Sequence of chain 1.A:
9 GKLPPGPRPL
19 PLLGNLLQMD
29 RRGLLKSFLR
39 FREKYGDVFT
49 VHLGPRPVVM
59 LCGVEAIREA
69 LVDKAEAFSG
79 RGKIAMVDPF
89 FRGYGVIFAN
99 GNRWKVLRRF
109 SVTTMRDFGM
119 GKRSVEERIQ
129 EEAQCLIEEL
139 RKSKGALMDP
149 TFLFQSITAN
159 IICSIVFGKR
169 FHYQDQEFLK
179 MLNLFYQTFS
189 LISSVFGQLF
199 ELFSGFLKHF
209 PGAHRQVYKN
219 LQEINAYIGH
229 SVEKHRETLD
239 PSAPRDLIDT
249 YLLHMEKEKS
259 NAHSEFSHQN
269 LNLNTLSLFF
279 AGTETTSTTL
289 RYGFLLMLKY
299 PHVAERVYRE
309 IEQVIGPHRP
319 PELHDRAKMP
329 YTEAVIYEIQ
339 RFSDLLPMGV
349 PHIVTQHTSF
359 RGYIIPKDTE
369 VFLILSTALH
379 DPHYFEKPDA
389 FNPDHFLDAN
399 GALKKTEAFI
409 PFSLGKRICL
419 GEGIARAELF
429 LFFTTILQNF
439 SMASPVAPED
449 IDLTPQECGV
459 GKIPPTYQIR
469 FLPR

Binding-site contacts:
Ligand atom C13 contacts residue GLU175 of chain 1.A at 3.2 Å.
Ligand atom O22 contacts residue GLU175 of chain 1.A at 2.2 Å (salt-bridge).
Ligand atom C1 contacts residue GLU175 of chain 1.A at 3.8 Å.
Ligand atom C1 contacts residue TYR225 of chain 1.A at 3.5 Å (hydrophobic).
Ligand atom C6 contacts residue MET179 of chain 1.A at 3.7 Å (hydrophobic).
Ligand atom O21 contacts residue GLU175 of chain 1.A at 4.0 Å.
Ligand atom C9 contacts residue PHE183 of chain 1.A at 3.7 Å (hydrophobic).
Ligand atom C7 contacts residue MET179 of chain 1.A at 4.0 Å (hydrophobic).
Ligand atom O20 contacts residue HIS228 of chain 1.A at 4.1 Å.
Ligand atom O12 contacts residue TYR225 of chain 1.A at 3.9 Å.
Ligand atom C4 contacts residue TYR225 of chain 1.A at 3.9 Å (hydrophobic).
Ligand atom C7 contacts residue TYR225 of chain 1.A at 3.5 Å (hydrophobic).
Ligand atom C17 contacts residue GLU175 of chain 1.A at 3.4 Å.
Ligand atom C11 contacts residue CYS161 of chain 1.A at 3.9 Å (hydrophobic).
Ligand atom O12 contacts residue GLU175 of chain 1.A at 3.7 Å.
Ligand atom C3 contacts residue PHE176 of chain 1.A at 3.7 Å (hydrophobic).
Ligand atom O20 contacts residue TYR225 of chain 1.A at 3.5 Å.
Ligand atom C18 contacts residue GLU175 of chain 1.A at 3.1 Å.
Ligand atom C5 contacts residue PHE169 of chain 1.A at 3.5 Å (hydrophobic).
Ligand atom C10 contacts residue PHE277 of chain 1.A at 3.2 Å (hydrophobic).
Ligand atom C30 contacts residue ALA224 of chain 1.A at 4.0 Å (hydrophobic).
Ligand atom C2 contacts residue GLU175 of chain 1.A at 3.8 Å.
Ligand atom C9 contacts residue ILE222 of chain 1.A at 4.1 Å (hydrophobic).
Ligand atom C4 contacts residue PHE169 of chain 1.A at 3.9 Å (hydrophobic).
Ligand atom C19 contacts residue TYR225 of chain 1.A at 3.7 Å (hydrophobic).
Ligand atom O14 contacts residue MET179 of chain 1.A at 4.1 Å.
Ligand atom C9 contacts residue PHE277 of chain 1.A at 3.6 Å (hydrophobic).
Ligand atom C19 contacts residue ALA224 of chain 1.A at 4.0 Å (hydrophobic).
Ligand atom C2 contacts residue PHE169 of chain 1.A at 4.1 Å (hydrophobic).
Ligand atom C10 contacts residue CYS161 of chain 1.A at 4.0 Å (hydrophobic).
Ligand atom O14 contacts residue TYR225 of chain 1.A at 3.5 Å.
Ligand atom C3 contacts residue PHE169 of chain 1.A at 3.5 Å (hydrophobic).
Ligand atom C4 contacts residue MET179 of chain 1.A at 3.6 Å (hydrophobic).
Ligand atom C3 contacts residue GLU175 of chain 1.A at 3.9 Å.
Ligand atom C2 contacts residue TYR225 of chain 1.A at 3.7 Å (hydrophobic).
Ligand atom C5 contacts residue MET179 of chain 1.A at 4.0 Å (hydrophobic).
Ligand atom C8 contacts residue TYR225 of chain 1.A at 4.0 Å (hydrophobic).
Ligand atom C8 contacts residue ILE222 of chain 1.A at 3.9 Å (hydrophobic).
Ligand atom O20 contacts residue ALA224 of chain 1.A at 4.0 Å.
Ligand atom O31 contacts residue ALA224 of chain 1.A at 3.8 Å.

A small-molecule ligand and the protein it binds are described below.
Small molecule (SMILES): OC[C@H]1O[C@H](O[C@H]2[C@H](O)[C@@H](O)[C@H](OCCCCCC3CCCCC3)O[C@@H]2CO)[C@H](O)[C@@H](O)[C@@H]1O